Sequence of chain 1.A:
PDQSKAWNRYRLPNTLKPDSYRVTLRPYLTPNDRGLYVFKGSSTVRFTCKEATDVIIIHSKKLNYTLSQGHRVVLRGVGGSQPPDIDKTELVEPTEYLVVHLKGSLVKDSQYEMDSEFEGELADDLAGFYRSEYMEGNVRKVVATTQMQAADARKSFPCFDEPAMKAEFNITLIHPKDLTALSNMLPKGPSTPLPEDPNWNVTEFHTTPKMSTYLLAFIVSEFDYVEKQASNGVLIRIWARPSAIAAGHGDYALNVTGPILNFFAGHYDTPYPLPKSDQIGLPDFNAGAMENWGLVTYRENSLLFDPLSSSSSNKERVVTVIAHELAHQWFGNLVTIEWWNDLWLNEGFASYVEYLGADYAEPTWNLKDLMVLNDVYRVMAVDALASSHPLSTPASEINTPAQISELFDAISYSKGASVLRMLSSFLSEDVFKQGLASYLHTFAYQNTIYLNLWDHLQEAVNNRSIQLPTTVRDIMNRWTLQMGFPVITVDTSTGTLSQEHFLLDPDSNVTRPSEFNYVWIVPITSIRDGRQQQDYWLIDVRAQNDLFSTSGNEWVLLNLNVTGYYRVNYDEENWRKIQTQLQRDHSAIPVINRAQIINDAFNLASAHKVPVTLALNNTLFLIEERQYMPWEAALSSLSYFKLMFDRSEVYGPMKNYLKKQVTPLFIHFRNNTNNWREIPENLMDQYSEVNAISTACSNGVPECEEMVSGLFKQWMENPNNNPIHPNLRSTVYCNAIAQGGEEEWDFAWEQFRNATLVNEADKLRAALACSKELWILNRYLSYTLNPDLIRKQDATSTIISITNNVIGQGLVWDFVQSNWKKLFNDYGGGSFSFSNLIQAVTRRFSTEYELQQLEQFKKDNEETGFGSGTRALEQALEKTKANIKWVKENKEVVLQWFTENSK

The small molecule below binds the protein below.
Small molecule (SMILES): CC(=O)N[C@@H]1[C@@H](O)[C@H](O)[C@@H](CO)O[C@H]1O

Binding-site contacts:
Ligand atom C8 contacts residue TYR252 of chain 1.A at 3.5 Å (hydrophobic).
Ligand atom C8 contacts residue PRO307 of chain 1.A at 4.1 Å (hydrophobic).
Ligand atom O5 contacts residue ASN255 of chain 1.A at 2.3 Å (h-bond).
Ligand atom C1 contacts residue ASN255 of chain 1.A at 1.4 Å.
Ligand atom C4 contacts residue ASN255 of chain 1.A at 4.2 Å.
Ligand atom O7 contacts residue TYR252 of chain 1.A at 3.5 Å.
Ligand atom N2 contacts residue ASN255 of chain 1.A at 3.1 Å (h-bond).
Ligand atom O7 contacts residue ASN255 of chain 1.A at 3.5 Å (h-bond).
Ligand atom C5 contacts residue ASN255 of chain 1.A at 3.6 Å.
Ligand atom C7 contacts residue TYR252 of chain 1.A at 4.0 Å (hydrophobic).
Ligand atom C7 contacts residue ASN255 of chain 1.A at 3.5 Å.
Ligand atom C3 contacts residue ASN255 of chain 1.A at 3.9 Å.
Ligand atom C2 contacts residue ASN255 of chain 1.A at 2.5 Å.
Ligand atom C8 contacts residue ASP251 of chain 1.A at 4.0 Å.
Ligand atom O7 contacts residue LYS315 of chain 1.A at 4.3 Å.
Ligand atom N2 contacts residue ASP251 of chain 1.A at 4.4 Å.